This protein binds this small molecule.
Small molecule (SMILES): CC1=C(CCC(=O)O)C2=Cc3c(CCC(=O)O)c(C)c4n3[Fe@]35n6c(c(C)c(CCC(=O)O)c6=CC1=[N+]23)=CC1=[N+]5C(=C4)C(C)=C1CCC(=O)O

Sequence of chain 1.B:
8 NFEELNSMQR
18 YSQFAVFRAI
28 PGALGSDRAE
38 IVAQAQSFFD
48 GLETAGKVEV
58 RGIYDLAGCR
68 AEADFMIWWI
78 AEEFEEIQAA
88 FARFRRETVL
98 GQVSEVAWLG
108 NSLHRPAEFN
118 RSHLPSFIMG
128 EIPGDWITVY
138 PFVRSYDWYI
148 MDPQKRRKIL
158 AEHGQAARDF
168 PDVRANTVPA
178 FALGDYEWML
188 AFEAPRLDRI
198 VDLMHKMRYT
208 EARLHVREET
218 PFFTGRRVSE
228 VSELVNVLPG

Binding-site contacts:
Ligand atom O2C contacts residue HIS120 of chain 1.B at 3.3 Å (h-bond).
Ligand atom NB contacts residue HIS120 of chain 1.B at 3.5 Å.
Ligand atom CHD contacts residue PHE189 of chain 1.B at 3.4 Å (hydrophobic).
Ligand atom NA contacts residue HIS160 of chain 1.B at 3.2 Å (h-bond).
Ligand atom CMB contacts residue HIS120 of chain 1.B at 3.5 Å.
Ligand atom C1D contacts residue PHE189 of chain 1.B at 3.4 Å (hydrophobic).
Ligand atom CHA contacts residue HIS160 of chain 1.B at 3.5 Å.
Ligand atom CMA contacts residue PHE139 of chain 1.B at 3.3 Å (hydrophobic).
Ligand atom O1D contacts residue ARG210 of chain 1.B at 3.2 Å (salt-bridge).
Ligand atom C3B contacts residue HIS120 of chain 1.B at 3.1 Å.
Ligand atom O1B contacts residue ASN117 of chain 1.B at 3.5 Å (h-bond).
Ligand atom O1A contacts residue TRP145 of chain 1.B at 2.8 Å (h-bond).
Ligand atom O1D contacts residue PHE139 of chain 1.B at 3.4 Å.
Ligand atom C2B contacts residue HIS120 of chain 1.B at 3.4 Å.
Ligand atom NB contacts residue HIS160 of chain 1.B at 3.2 Å (h-bond).
Ligand atom C4B contacts residue HIS120 of chain 1.B at 3.2 Å.
Ligand atom CMC contacts residue ALA164 of chain 1.B at 3.2 Å (hydrophobic).
Ligand atom O2D contacts residue MET204 of chain 1.B at 3.5 Å.
Ligand atom CAD contacts residue TYR137 of chain 1.B at 3.0 Å (hydrophobic).
Ligand atom FE contacts residue HIS160 of chain 1.B at 2.3 Å.
Ligand atom CGA contacts residue TRP145 of chain 1.B at 3.4 Å (hydrophobic).
Ligand atom C2D contacts residue PHE189 of chain 1.B at 3.1 Å (hydrophobic).
Ligand atom C3D contacts residue PHE189 of chain 1.B at 3.5 Å (hydrophobic).
Ligand atom CGB contacts residue ASN117 of chain 1.B at 3.4 Å.
Ligand atom CGD contacts residue ARG210 of chain 1.B at 3.4 Å.
Ligand atom O2B contacts residue ASN117 of chain 1.B at 3.2 Å (h-bond).
Ligand atom CMA contacts residue ARG141 of chain 1.B at 3.5 Å.
Ligand atom CBD contacts residue TYR137 of chain 1.B at 3.2 Å (hydrophobic).
Ligand atom C1B contacts residue HIS120 of chain 1.B at 3.5 Å.
Ligand atom CAB contacts residue HIS120 of chain 1.B at 3.2 Å.
Ligand atom CGC contacts residue HIS120 of chain 1.B at 3.4 Å.
Ligand atom O2A contacts residue TRP145 of chain 1.B at 3.5 Å (h-bond).
Ligand atom O2A contacts residue ARG141 of chain 1.B at 2.8 Å (salt-bridge).
Ligand atom C4D contacts residue HIS160 of chain 1.B at 3.3 Å.
Ligand atom CMD contacts residue MET201 of chain 1.B at 3.1 Å (hydrophobic).
Ligand atom O1C contacts residue HIS120 of chain 1.B at 3.0 Å (h-bond).
Ligand atom NC contacts residue HIS160 of chain 1.B at 3.1 Å (h-bond).
Ligand atom CAD contacts residue LEU187 of chain 1.B at 3.5 Å (hydrophobic).
Ligand atom ND contacts residue HIS160 of chain 1.B at 3.0 Å (h-bond).
Ligand atom CMD contacts residue PHE189 of chain 1.B at 3.3 Å (hydrophobic).